The small molecule below binds the protein below.
Small molecule (SMILES): COc1ccc([C@@H]2CC(=O)c3c(O)cc(O)cc3O2)cc1O

Binding-site contacts:
Ligand atom OAV contacts residue SER115 of chain 1.D at 3.5 Å (h-bond).
Ligand atom OAT contacts residue PRO230 of chain 1.D at 3.4 Å.
Ligand atom OAU contacts residue PRO230 of chain 1.D at 3.6 Å (h-bond).
Ligand atom CAF contacts residue NAP1 of chain 1.N at 3.6 Å.
Ligand atom OAT contacts residue NAP1 of chain 1.N at 3.3 Å (h-bond).
Ligand atom CAS contacts residue HIS287 of chain 1.A at 3.5 Å.
Ligand atom OAR contacts residue CSX188 of chain 1.D at 3.5 Å (h-bond).
Ligand atom CAC contacts residue NAP1 of chain 1.N at 3.3 Å.
Ligand atom CAP contacts residue MET183 of chain 1.D at 3.6 Å (hydrophobic).
Ligand atom CAD contacts residue NAP1 of chain 1.N at 3.6 Å.
Ligand atom CAL contacts residue ASP181 of chain 1.D at 3.3 Å.
Ligand atom OAV contacts residue NAP1 of chain 1.N at 3.0 Å (h-bond).
Ligand atom CAP contacts residue CSX188 of chain 1.D at 3.4 Å.
Ligand atom CAB contacts residue PHE117 of chain 1.D at 3.7 Å (hydrophobic).
Ligand atom CAH contacts residue NAP1 of chain 1.N at 3.4 Å.
Ligand atom OAV contacts residue PHE117 of chain 1.D at 3.5 Å.
Ligand atom CAN contacts residue VAL226 of chain 1.D at 3.7 Å (hydrophobic).
Ligand atom OAG contacts residue NAP1 of chain 1.N at 3.5 Å.
Ligand atom OAR contacts residue GLN186 of chain 1.D at 3.6 Å.
Ligand atom CAS contacts residue GLN186 of chain 1.D at 3.2 Å.
Ligand atom CAA contacts residue NAP1 of chain 1.N at 3.7 Å.
Ligand atom CAA contacts residue TYR194 of chain 1.D at 3.6 Å (hydrophobic).
Ligand atom CAL contacts residue CSX188 of chain 1.D at 3.8 Å.
Ligand atom CAA contacts residue PHE117 of chain 1.D at 3.6 Å (hydrophobic).
Ligand atom OAU contacts residue NAP1 of chain 1.N at 3.7 Å.
Ligand atom CAJ contacts residue NAP1 of chain 1.N at 3.5 Å.
Ligand atom CAS contacts residue CSX188 of chain 1.D at 3.7 Å.
Ligand atom OAR contacts residue MET183 of chain 1.D at 3.0 Å.
Ligand atom CAB contacts residue NAP1 of chain 1.N at 3.7 Å.
Ligand atom CAE contacts residue NAP1 of chain 1.N at 3.5 Å.
Ligand atom OAU contacts residue ARG34 of chain 1.D at 3.0 Å (salt-bridge).
Ligand atom CAS contacts residue MET183 of chain 1.D at 3.7 Å (hydrophobic).
Ligand atom OAQ contacts residue ASP181 of chain 1.D at 2.6 Å (salt-bridge).
Ligand atom CAM contacts residue ASP181 of chain 1.D at 3.4 Å.
Ligand atom OAU contacts residue LEU228 of chain 1.D at 3.5 Å (h-bond).
Ligand atom CAO contacts residue TRP241 of chain 1.D at 3.8 Å (hydrophobic).
Ligand atom CAO contacts residue CSX188 of chain 1.D at 3.8 Å.
Ligand atom OAT contacts residue LEU228 of chain 1.D at 3.6 Å.
Ligand atom OAG contacts residue PHE117 of chain 1.D at 3.7 Å.
Ligand atom OAT contacts residue LEU229 of chain 1.D at 3.7 Å.

Sequence of chain 1.D:
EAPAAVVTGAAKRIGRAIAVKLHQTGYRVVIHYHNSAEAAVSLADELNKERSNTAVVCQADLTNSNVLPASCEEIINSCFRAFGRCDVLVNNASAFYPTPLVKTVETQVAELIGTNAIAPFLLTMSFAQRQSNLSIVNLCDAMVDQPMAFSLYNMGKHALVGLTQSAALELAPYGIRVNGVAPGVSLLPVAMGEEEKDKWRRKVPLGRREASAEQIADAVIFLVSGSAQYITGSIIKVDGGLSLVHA

Sequence of chain 1.A:
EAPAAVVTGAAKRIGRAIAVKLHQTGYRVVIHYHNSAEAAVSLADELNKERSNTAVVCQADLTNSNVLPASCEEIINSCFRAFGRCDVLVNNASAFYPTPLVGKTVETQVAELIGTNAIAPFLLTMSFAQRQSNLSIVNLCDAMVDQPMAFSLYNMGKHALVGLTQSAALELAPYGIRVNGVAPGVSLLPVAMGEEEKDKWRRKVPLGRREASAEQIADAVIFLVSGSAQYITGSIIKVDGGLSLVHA